Sequence of chain 3.A:
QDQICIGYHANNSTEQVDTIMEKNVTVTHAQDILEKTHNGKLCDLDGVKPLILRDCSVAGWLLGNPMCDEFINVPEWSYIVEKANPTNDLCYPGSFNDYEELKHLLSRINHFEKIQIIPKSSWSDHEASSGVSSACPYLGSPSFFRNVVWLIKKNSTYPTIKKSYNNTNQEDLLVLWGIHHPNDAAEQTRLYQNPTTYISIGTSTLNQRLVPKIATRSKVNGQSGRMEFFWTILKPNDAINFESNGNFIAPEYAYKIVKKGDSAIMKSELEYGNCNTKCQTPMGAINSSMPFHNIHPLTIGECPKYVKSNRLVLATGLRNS

Sequence of chain 2.A:
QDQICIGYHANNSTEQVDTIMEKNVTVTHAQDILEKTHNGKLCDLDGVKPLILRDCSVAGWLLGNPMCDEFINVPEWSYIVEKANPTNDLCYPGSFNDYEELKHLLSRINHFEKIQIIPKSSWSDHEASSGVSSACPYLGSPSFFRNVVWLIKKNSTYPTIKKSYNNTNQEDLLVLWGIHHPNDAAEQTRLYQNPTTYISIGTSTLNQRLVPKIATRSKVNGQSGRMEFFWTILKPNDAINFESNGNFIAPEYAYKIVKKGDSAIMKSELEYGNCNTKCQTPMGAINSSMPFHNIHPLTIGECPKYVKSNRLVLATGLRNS

Binding-site contacts:
Ligand atom N2 contacts residue ASP238 of chain 2.A at 4.4 Å.
Ligand atom C8 contacts residue ALA239 of chain 2.A at 3.4 Å (hydrophobic).
Ligand atom C7 contacts residue ASN166 of chain 2.A at 3.4 Å.
Ligand atom N2 contacts residue ASN166 of chain 2.A at 2.7 Å (h-bond).
Ligand atom C8 contacts residue ASP238 of chain 2.A at 3.8 Å.
Ligand atom C8 contacts residue ASN237 of chain 2.A at 3.5 Å.
Ligand atom N2 contacts residue ASN237 of chain 2.A at 2.8 Å (h-bond).
Ligand atom O3 contacts residue ASN237 of chain 2.A at 4.1 Å.
Ligand atom O7 contacts residue ALA239 of chain 2.A at 4.2 Å.
Ligand atom C5 contacts residue ASN166 of chain 2.A at 3.7 Å.
Ligand atom C3 contacts residue ASN166 of chain 2.A at 3.7 Å.
Ligand atom C7 contacts residue ALA239 of chain 2.A at 3.9 Å (hydrophobic).
Ligand atom O5 contacts residue ASN166 of chain 2.A at 2.4 Å (h-bond).
Ligand atom C2 contacts residue ASN237 of chain 2.A at 3.6 Å.
Ligand atom C3 contacts residue ASN237 of chain 2.A at 3.7 Å.
Ligand atom C1 contacts residue ASN166 of chain 2.A at 1.4 Å.
Ligand atom N2 contacts residue ALA239 of chain 2.A at 4.4 Å.
Ligand atom C2 contacts residue ASN166 of chain 2.A at 2.3 Å.
Ligand atom O7 contacts residue ASN166 of chain 2.A at 3.6 Å.
Ligand atom C1 contacts residue ASN237 of chain 2.A at 4.0 Å.
Ligand atom C4 contacts residue ASN166 of chain 2.A at 4.2 Å.
Ligand atom C7 contacts residue ASN237 of chain 2.A at 3.6 Å.
Ligand atom C8 contacts residue SER218 of chain 3.A at 3.5 Å.

The protein below binds the small molecule below.
Small molecule (SMILES): CC(=O)N[C@@H]1[C@@H](O)[C@H](O)[C@@H](CO)O[C@H]1O